Binding-site contacts:
Ligand atom C19 contacts residue PHE163 of chain 1.C at 3.5 Å (hydrophobic).
Ligand atom C15 contacts residue LYS156 of chain 1.C at 4.5 Å.
Ligand atom C7 contacts residue GLN160 of chain 1.C at 4.1 Å.
Ligand atom C19 contacts residue PHE218 of chain 1.C at 4.1 Å (hydrophobic).
Ligand atom C2 contacts residue PHE163 of chain 1.C at 4.1 Å (hydrophobic).
Ligand atom C6 contacts residue LEU159 of chain 1.C at 4.5 Å (hydrophobic).
Ligand atom C5 contacts residue PHE163 of chain 1.C at 3.7 Å (hydrophobic).
Ligand atom C21 contacts residue PHE1 of chain 1.J at 4.5 Å (hydrophobic).
Ligand atom C23 contacts residue LEU159 of chain 1.C at 4.0 Å (hydrophobic).
Ligand atom O26 contacts residue PHE1 of chain 1.J at 2.7 Å (h-bond).
Ligand atom C16 contacts residue LEU159 of chain 1.C at 4.1 Å (hydrophobic).
Ligand atom C15 contacts residue LEU159 of chain 1.C at 4.1 Å (hydrophobic).
Ligand atom O26 contacts residue ARG155 of chain 1.C at 3.0 Å (salt-bridge).
Ligand atom C4 contacts residue PHE163 of chain 1.C at 4.4 Å (hydrophobic).
Ligand atom O25 contacts residue PHE1 of chain 1.J at 4.2 Å.
Ligand atom O25 contacts residue PHE224 of chain 1.C at 4.3 Å.
Ligand atom C24 contacts residue PHE1 of chain 1.J at 3.8 Å (hydrophobic).
Ligand atom C6 contacts residue PHE163 of chain 1.C at 3.7 Å (hydrophobic).
Ligand atom C23 contacts residue ARG155 of chain 1.C at 3.2 Å.
Ligand atom C3 contacts residue PHE163 of chain 1.C at 4.3 Å (hydrophobic).
Ligand atom C10 contacts residue PHE163 of chain 1.C at 4.4 Å (hydrophobic).
Ligand atom O25 contacts residue ARG155 of chain 1.C at 2.8 Å (salt-bridge).
Ligand atom C18 contacts residue LEU159 of chain 1.C at 3.9 Å (hydrophobic).
Ligand atom C24 contacts residue ARG155 of chain 1.C at 3.0 Å.
Ligand atom C6 contacts residue GLN160 of chain 1.C at 4.1 Å.
Ligand atom O7 contacts residue GLN160 of chain 1.C at 4.2 Å.
Ligand atom C18 contacts residue LEU222 of chain 1.C at 3.6 Å (hydrophobic).

Sequence of chain 1.J:
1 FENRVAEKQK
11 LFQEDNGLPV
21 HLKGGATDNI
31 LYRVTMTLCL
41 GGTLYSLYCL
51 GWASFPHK

Sequence of chain 1.C:
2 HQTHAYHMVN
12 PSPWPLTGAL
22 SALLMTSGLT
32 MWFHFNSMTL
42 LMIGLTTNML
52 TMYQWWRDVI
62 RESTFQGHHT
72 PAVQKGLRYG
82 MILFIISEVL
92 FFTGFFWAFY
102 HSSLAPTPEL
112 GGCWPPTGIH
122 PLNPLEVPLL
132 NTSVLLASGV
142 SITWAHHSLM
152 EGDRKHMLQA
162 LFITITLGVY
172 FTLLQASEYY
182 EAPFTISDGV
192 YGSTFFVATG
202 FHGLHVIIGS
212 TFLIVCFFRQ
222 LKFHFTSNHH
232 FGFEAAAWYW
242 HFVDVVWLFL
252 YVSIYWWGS

A small-molecule ligand and the protein it binds are described below.
Small molecule (SMILES): C[C@H](CCC(=O)O)[C@H]1CC[C@H]2[C@@H]3[C@H](O)C[C@@H]4C[C@H](O)CC[C@]4(C)[C@H]3C[C@H](O)[C@]12C